This small molecule binds to this protein.
Small molecule (SMILES): CC(=O)N[C@H]1[C@H](O[C@H]2[C@H](O)[C@@H](NC(C)=O)CO[C@@H]2CO)O[C@H](CO)[C@@H](O)[C@@H]1O

Binding-site contacts:
Ligand atom C8 contacts residue ASN279 of chain 1.C at 4.4 Å.
Ligand atom N2 contacts residue VAL291 of chain 1.C at 3.6 Å.
Ligand atom C1 contacts residue VAL291 of chain 1.C at 3.6 Å (hydrophobic).
Ligand atom C3 contacts residue ASN279 of chain 1.C at 3.7 Å.
Ligand atom C2 contacts residue ASN279 of chain 1.C at 2.4 Å.
Ligand atom O5 contacts residue ASN279 of chain 1.C at 2.3 Å (h-bond).
Ligand atom C1 contacts residue ASN292 of chain 1.C at 4.1 Å.
Ligand atom C1 contacts residue ASN279 of chain 1.C at 1.4 Å.
Ligand atom O7 contacts residue ASN279 of chain 1.C at 3.0 Å (h-bond).
Ligand atom O5 contacts residue ASN292 of chain 1.C at 3.8 Å.
Ligand atom C3 contacts residue VAL291 of chain 1.C at 4.2 Å (hydrophobic).
Ligand atom C4 contacts residue ASN279 of chain 1.C at 4.2 Å.
Ligand atom C6 contacts residue ASN292 of chain 1.C at 3.8 Å.
Ligand atom C8 contacts residue VAL291 of chain 1.C at 4.3 Å (hydrophobic).
Ligand atom C5 contacts residue ASN279 of chain 1.C at 3.6 Å.
Ligand atom C7 contacts residue VAL291 of chain 1.C at 4.4 Å (hydrophobic).
Ligand atom C7 contacts residue ASN279 of chain 1.C at 3.2 Å.
Ligand atom C2 contacts residue VAL291 of chain 1.C at 4.0 Å (hydrophobic).
Ligand atom C5 contacts residue ASN292 of chain 1.C at 3.8 Å.
Ligand atom N2 contacts residue ASN279 of chain 1.C at 2.9 Å (h-bond).
Ligand atom C8 contacts residue SER39 of chain 1.C at 3.4 Å.

Sequence of chain 1.C:
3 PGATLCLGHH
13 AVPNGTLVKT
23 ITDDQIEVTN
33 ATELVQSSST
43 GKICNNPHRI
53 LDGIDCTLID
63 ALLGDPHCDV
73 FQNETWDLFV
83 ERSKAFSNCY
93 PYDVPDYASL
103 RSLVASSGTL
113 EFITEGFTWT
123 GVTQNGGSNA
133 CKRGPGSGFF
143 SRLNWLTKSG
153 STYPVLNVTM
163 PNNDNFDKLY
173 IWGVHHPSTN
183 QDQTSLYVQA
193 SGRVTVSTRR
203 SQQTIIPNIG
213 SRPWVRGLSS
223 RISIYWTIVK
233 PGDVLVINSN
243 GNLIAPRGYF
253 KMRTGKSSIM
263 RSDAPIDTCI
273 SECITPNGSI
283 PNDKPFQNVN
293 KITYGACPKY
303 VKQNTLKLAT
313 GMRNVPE